A small-molecule ligand and the protein it binds are described below.
Small molecule (SMILES): CC(C)(CO)c1cc2cc(NC(=O)C3(c4ccc5c(c4)OC(F)(F)O5)CC3)c(F)cc2n1C[C@@H](O)CO

Binding-site contacts:
Ligand atom O4 contacts residue SER364 of chain 1.A at 3.2 Å.
Ligand atom O3 contacts residue PHE78 of chain 1.A at 3.2 Å.
Ligand atom O5 contacts residue ALA198 of chain 1.A at 3.6 Å.
Ligand atom O contacts residue ARG74 of chain 1.A at 3.4 Å (salt-bridge).
Ligand atom C4 contacts residue ARG74 of chain 1.A at 4.0 Å.
Ligand atom C14 contacts residue ARG74 of chain 1.A at 3.1 Å.
Ligand atom C6 contacts residue ARG74 of chain 1.A at 3.6 Å.
Ligand atom N contacts residue ARG74 of chain 1.A at 4.0 Å.
Ligand atom O5 contacts residue TRP361 of chain 1.A at 4.0 Å.
Ligand atom F contacts residue ILE70 of chain 1.A at 3.5 Å.
Ligand atom C3 contacts residue ARG74 of chain 1.A at 3.9 Å.
Ligand atom C18 contacts residue LEU73 of chain 1.A at 3.7 Å (hydrophobic).
Ligand atom C13 contacts residue ARG74 of chain 1.A at 3.6 Å.
Ligand atom C5 contacts residue ARG74 of chain 1.A at 3.8 Å.
Ligand atom F1 contacts residue ALA198 of chain 1.A at 3.7 Å.
Ligand atom C5 contacts residue PHE78 of chain 1.A at 3.8 Å (hydrophobic).
Ligand atom C10 contacts residue D121 of chain 1.H at 3.8 Å.
Ligand atom C12 contacts residue D121 of chain 1.H at 3.8 Å.
Ligand atom C17 contacts residue PHE81 of chain 1.A at 3.9 Å (hydrophobic).
Ligand atom F2 contacts residue ALA198 of chain 1.A at 4.0 Å.
Ligand atom C23 contacts residue MET152 of chain 1.A at 4.0 Å (hydrophobic).
Ligand atom F contacts residue TRP361 of chain 1.A at 3.6 Å.
Ligand atom C7 contacts residue PHE78 of chain 1.A at 3.9 Å (hydrophobic).
Ligand atom F2 contacts residue SER364 of chain 1.A at 3.3 Å.
Ligand atom F2 contacts residue LEU195 of chain 1.A at 3.7 Å.
Ligand atom C17 contacts residue PHE77 of chain 1.A at 3.9 Å (hydrophobic).
Ligand atom F2 contacts residue THR360 of chain 1.A at 3.9 Å.
Ligand atom C20 contacts residue PHE81 of chain 1.A at 4.0 Å (hydrophobic).
Ligand atom O1 contacts residue ARG74 of chain 1.A at 3.0 Å (salt-bridge).
Ligand atom F1 contacts residue SER364 of chain 1.A at 4.0 Å.
Ligand atom C24 contacts residue MET152 of chain 1.A at 4.0 Å (hydrophobic).
Ligand atom O5 contacts residue PHE81 of chain 1.A at 4.0 Å.
Ligand atom O3 contacts residue ARG74 of chain 1.A at 4.0 Å.
Ligand atom C25 contacts residue SER364 of chain 1.A at 3.8 Å.
Ligand atom F1 contacts residue TRP361 of chain 1.A at 3.4 Å.
Ligand atom O1 contacts residue ASN71 of chain 1.A at 3.6 Å.
Ligand atom C18 contacts residue PHE77 of chain 1.A at 4.0 Å (hydrophobic).
Ligand atom C25 contacts residue ALA198 of chain 1.A at 4.0 Å (hydrophobic).
Ligand atom C7 contacts residue ARG74 of chain 1.A at 3.6 Å.
Ligand atom C24 contacts residue ILE70 of chain 1.A at 3.9 Å (hydrophobic).

Sequence of chain 1.A:
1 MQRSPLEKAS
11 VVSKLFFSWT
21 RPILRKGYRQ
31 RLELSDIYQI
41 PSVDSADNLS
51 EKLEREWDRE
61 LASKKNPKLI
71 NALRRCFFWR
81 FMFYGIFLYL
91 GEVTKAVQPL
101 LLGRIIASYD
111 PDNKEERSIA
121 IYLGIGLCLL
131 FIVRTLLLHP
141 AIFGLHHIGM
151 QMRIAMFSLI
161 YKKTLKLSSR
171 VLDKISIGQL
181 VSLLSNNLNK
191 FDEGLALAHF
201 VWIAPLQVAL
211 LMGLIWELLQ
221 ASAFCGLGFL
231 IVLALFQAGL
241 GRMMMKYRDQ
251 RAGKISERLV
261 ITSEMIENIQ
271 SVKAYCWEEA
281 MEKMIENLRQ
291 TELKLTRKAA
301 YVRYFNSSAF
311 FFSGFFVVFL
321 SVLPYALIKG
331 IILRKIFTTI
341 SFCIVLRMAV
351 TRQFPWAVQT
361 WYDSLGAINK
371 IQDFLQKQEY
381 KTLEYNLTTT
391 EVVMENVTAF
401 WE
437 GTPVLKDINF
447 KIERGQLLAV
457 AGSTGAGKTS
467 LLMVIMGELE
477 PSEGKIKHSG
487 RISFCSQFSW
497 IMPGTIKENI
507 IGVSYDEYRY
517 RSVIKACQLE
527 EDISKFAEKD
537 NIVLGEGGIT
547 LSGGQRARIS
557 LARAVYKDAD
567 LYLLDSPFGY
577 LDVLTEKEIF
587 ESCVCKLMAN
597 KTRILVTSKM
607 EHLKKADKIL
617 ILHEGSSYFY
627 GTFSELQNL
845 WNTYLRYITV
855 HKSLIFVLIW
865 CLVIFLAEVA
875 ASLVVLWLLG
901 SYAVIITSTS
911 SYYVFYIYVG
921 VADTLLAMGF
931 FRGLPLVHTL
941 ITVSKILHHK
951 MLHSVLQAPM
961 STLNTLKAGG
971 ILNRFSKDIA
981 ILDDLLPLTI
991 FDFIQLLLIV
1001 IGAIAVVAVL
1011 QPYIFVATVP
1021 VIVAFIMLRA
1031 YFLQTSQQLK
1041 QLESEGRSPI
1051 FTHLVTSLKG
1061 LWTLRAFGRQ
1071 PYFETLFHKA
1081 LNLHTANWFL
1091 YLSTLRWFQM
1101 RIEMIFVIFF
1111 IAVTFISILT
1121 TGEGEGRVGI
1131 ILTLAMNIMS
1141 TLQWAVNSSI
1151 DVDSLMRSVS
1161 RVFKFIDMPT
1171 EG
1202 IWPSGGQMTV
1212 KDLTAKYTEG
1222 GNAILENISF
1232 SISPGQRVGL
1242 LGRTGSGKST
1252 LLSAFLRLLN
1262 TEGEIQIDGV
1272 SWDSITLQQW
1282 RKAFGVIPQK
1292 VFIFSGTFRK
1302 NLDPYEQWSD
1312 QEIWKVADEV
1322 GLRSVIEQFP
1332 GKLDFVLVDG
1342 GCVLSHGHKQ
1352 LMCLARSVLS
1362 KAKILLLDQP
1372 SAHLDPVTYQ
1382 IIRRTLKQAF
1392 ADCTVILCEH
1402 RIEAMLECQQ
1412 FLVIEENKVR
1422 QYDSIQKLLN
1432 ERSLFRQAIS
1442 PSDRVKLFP